The small molecule below binds the protein below.
Small molecule (SMILES): CCC(=O)N[C@@H]1CCCc2c(-c3ccc(Cl)c(F)c3)cncc21

Binding-site contacts:
Ligand atom C17 contacts residue PHE107 of chain 1.K at 4.0 Å (hydrophobic).
Ligand atom C5 contacts residue PHE107 of chain 1.K at 3.8 Å (hydrophobic).
Ligand atom C17 contacts residue PHE464 of chain 1.K at 3.9 Å (hydrophobic).
Ligand atom C19 contacts residue HEM1 of chain 1.EA at 3.3 Å.
Ligand atom C21 contacts residue LEU357 of chain 1.K at 3.8 Å (hydrophobic).
Ligand atom C3 contacts residue PHE107 of chain 1.K at 3.5 Å (hydrophobic).
Ligand atom C2 contacts residue TRP93 of chain 1.K at 3.4 Å (hydrophobic).
Ligand atom F22 contacts residue PHE208 of chain 1.K at 3.8 Å.
Ligand atom N10 contacts residue THR295 of chain 1.K at 3.9 Å.
Ligand atom CL7 contacts residue GLU287 of chain 1.K at 3.5 Å.
Ligand atom C8 contacts residue THR295 of chain 1.K at 3.9 Å.
Ligand atom C4 contacts residue PHE107 of chain 1.K at 3.2 Å (hydrophobic).
Ligand atom C9 contacts residue HEM1 of chain 1.EA at 3.0 Å.
Ligand atom F22 contacts residue GLY291 of chain 1.K at 3.9 Å.
Ligand atom C3 contacts residue TRP93 of chain 1.K at 4.0 Å (hydrophobic).
Ligand atom CL7 contacts residue TRP93 of chain 1.K at 3.5 Å.
Ligand atom C6 contacts residue TRP93 of chain 1.K at 3.9 Å (hydrophobic).
Ligand atom C8 contacts residue PHE107 of chain 1.K at 3.7 Å (hydrophobic).
Ligand atom C21 contacts residue GLY356 of chain 1.K at 3.5 Å.
Ligand atom C6 contacts residue GLY291 of chain 1.K at 3.6 Å.
Ligand atom N23 contacts residue GLY356 of chain 1.K at 3.2 Å (h-bond).
Ligand atom C13 contacts residue THR295 of chain 1.K at 3.9 Å.
Ligand atom C14 contacts residue VAL355 of chain 1.K at 3.8 Å (hydrophobic).
Ligand atom C19 contacts residue GLY356 of chain 1.K at 3.7 Å.
Ligand atom C12 contacts residue THR295 of chain 1.K at 3.9 Å.
Ligand atom O20 contacts residue HEM1 of chain 1.EA at 3.9 Å.
Ligand atom C18 contacts residue GLY356 of chain 1.K at 3.6 Å.
Ligand atom C16 contacts residue PHE464 of chain 1.K at 3.6 Å (hydrophobic).
Ligand atom C16 contacts residue ILE465 of chain 1.K at 3.7 Å (hydrophobic).
Ligand atom C11 contacts residue HEM1 of chain 1.EA at 3.1 Å.
Ligand atom C1 contacts residue TRP93 of chain 1.K at 3.4 Å (hydrophobic).
Ligand atom C2 contacts residue GLU287 of chain 1.K at 4.0 Å.
Ligand atom F22 contacts residue TRP93 of chain 1.K at 3.3 Å.
Ligand atom N10 contacts residue HEM1 of chain 1.EA at 2.3 Å.
Ligand atom C1 contacts residue GLY291 of chain 1.K at 3.6 Å.
Ligand atom N23 contacts residue VAL355 of chain 1.K at 3.9 Å.
Ligand atom C11 contacts residue THR295 of chain 1.K at 3.9 Å.
Ligand atom C9 contacts residue THR295 of chain 1.K at 3.9 Å.
Ligand atom C21 contacts residue PHE358 of chain 1.K at 3.5 Å (hydrophobic).
Ligand atom C21 contacts residue LEU384 of chain 1.K at 3.6 Å (hydrophobic).

Sequence of chain 1.K:
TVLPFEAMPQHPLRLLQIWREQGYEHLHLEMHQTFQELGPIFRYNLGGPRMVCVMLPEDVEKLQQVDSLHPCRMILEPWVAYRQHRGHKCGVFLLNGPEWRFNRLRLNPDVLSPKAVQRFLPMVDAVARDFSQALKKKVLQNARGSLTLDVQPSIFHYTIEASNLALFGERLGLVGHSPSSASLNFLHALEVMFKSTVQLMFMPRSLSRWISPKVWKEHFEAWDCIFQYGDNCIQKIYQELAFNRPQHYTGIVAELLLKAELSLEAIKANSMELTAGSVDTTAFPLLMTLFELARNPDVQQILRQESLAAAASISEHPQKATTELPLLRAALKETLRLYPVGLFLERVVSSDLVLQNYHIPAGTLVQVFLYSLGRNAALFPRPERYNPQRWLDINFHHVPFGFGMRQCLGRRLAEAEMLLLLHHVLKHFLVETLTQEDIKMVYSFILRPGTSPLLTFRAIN